Binding-site contacts:
Ligand atom C6 contacts residue ASN126 of chain 1.A at 4.4 Å.
Ligand atom O5 contacts residue THR128 of chain 1.A at 4.1 Å.
Ligand atom C3 contacts residue ASN126 of chain 1.A at 3.6 Å.
Ligand atom C2 contacts residue ASN126 of chain 1.A at 2.3 Å.
Ligand atom C7 contacts residue ASN126 of chain 1.A at 3.8 Å.
Ligand atom C8 contacts residue ASN126 of chain 1.A at 4.2 Å.
Ligand atom C1 contacts residue ASN126 of chain 1.A at 1.3 Å.
Ligand atom O5 contacts residue ASN126 of chain 1.A at 2.0 Å (h-bond).
Ligand atom C4 contacts residue ASN126 of chain 1.A at 3.9 Å.
Ligand atom N2 contacts residue ASN126 of chain 1.A at 2.9 Å (h-bond).
Ligand atom C5 contacts residue ASN126 of chain 1.A at 3.3 Å.

A small-molecule ligand and the protein it binds are described below.
Small molecule (SMILES): CC(=O)N[C@@H]1[C@@H](O)[C@H](O)[C@@H](CO)O[C@H]1O

Sequence of chain 1.A:
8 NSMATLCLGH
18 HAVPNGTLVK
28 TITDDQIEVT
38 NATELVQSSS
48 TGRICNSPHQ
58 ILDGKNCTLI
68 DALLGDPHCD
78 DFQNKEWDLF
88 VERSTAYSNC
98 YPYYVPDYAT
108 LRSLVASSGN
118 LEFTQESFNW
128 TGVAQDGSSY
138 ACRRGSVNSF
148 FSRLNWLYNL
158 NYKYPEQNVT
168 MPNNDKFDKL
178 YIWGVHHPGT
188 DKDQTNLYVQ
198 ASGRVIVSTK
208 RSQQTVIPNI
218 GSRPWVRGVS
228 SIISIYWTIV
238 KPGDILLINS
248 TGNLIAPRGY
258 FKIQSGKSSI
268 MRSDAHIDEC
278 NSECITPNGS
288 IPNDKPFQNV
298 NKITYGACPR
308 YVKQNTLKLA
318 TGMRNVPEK